Sequence of chain 1.K:
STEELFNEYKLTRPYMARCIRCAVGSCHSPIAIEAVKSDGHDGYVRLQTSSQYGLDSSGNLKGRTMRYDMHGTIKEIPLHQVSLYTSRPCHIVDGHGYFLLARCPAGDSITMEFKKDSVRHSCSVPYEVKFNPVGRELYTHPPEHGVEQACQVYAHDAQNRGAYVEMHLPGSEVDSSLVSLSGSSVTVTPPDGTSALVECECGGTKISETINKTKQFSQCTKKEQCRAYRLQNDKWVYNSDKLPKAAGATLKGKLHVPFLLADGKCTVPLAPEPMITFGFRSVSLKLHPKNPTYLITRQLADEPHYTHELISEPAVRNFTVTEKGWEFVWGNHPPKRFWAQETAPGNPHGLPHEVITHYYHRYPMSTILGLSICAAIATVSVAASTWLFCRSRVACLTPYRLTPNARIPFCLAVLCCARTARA

A protein and the small-molecule ligand that binds it are described below.
Small molecule (SMILES): CC(=O)N[C@@H]1[C@@H](O)[C@H](O)[C@@H](CO)O[C@H]1O

Binding-site contacts:
Ligand atom O6 contacts residue SER284 of chain 1.K at 2.9 Å (h-bond).
Ligand atom O4 contacts residue ASN318 of chain 1.K at 4.5 Å.
Ligand atom O6 contacts residue ASN318 of chain 1.K at 3.0 Å (h-bond).
Ligand atom C6 contacts residue ASN318 of chain 1.K at 3.2 Å.
Ligand atom C6 contacts residue SER284 of chain 1.K at 3.4 Å.